Binding-site contacts:
Ligand atom CB contacts residue ASN175 of chain 1.D at 3.8 Å.
Ligand atom O1P contacts residue LYS51 of chain 1.D at 2.6 Å (salt-bridge).
Ligand atom C contacts residue VAL178 of chain 1.D at 3.8 Å (hydrophobic).
Ligand atom P contacts residue ARG58 of chain 1.D at 3.7 Å.
Ligand atom O2P contacts residue ARG129 of chain 1.D at 3.2 Å (salt-bridge).
Ligand atom O3P contacts residue ARG58 of chain 1.D at 2.8 Å (salt-bridge).
Ligand atom O contacts residue VAL178 of chain 1.D at 3.7 Å.
Ligand atom CB contacts residue VAL178 of chain 1.D at 3.9 Å (hydrophobic).
Ligand atom P contacts residue LYS51 of chain 1.D at 3.6 Å.
Ligand atom OE1 contacts residue LYS51 of chain 1.D at 4.0 Å.
Ligand atom P contacts residue TYR130 of chain 1.D at 3.8 Å.
Ligand atom CB contacts residue ASN226 of chain 1.D at 3.5 Å.
Ligand atom O2P contacts residue LYS51 of chain 1.D at 3.3 Å (salt-bridge).
Ligand atom O contacts residue LEU174 of chain 1.D at 4.0 Å.
Ligand atom CD2 contacts residue ASN226 of chain 1.D at 3.6 Å.
Ligand atom CD2 contacts residue ILE219 of chain 1.D at 4.0 Å (hydrophobic).
Ligand atom C contacts residue ASN175 of chain 1.D at 3.6 Å.
Ligand atom CB contacts residue LEU174 of chain 1.D at 4.0 Å (hydrophobic).
Ligand atom N contacts residue ASN175 of chain 1.D at 2.9 Å (h-bond).
Ligand atom CA contacts residue ASN175 of chain 1.D at 3.9 Å.
Ligand atom O1P contacts residue ARG58 of chain 1.D at 3.0 Å (salt-bridge).
Ligand atom O3P contacts residue TYR130 of chain 1.D at 3.2 Å.
Ligand atom O contacts residue LYS51 of chain 1.D at 3.7 Å.
Ligand atom CA contacts residue ASN175 of chain 1.D at 3.4 Å.
Ligand atom CA contacts residue ASN226 of chain 1.D at 4.0 Å.
Ligand atom CB contacts residue ARG129 of chain 1.D at 3.5 Å.
Ligand atom N contacts residue LEU174 of chain 1.D at 3.6 Å.
Ligand atom O1P contacts residue TYR130 of chain 1.D at 4.0 Å.
Ligand atom O2P contacts residue TYR130 of chain 1.D at 3.0 Å (h-bond).
Ligand atom C contacts residue LEU174 of chain 1.D at 4.1 Å (hydrophobic).
Ligand atom CG contacts residue ASN226 of chain 1.D at 4.0 Å.
Ligand atom CD1 contacts residue TRP230 of chain 1.D at 3.7 Å (hydrophobic).
Ligand atom O3P contacts residue ARG129 of chain 1.D at 2.9 Å (salt-bridge).
Ligand atom P contacts residue ARG129 of chain 1.D at 3.5 Å.
Ligand atom N contacts residue VAL178 of chain 1.D at 4.0 Å.
Ligand atom OG contacts residue ARG129 of chain 1.D at 3.8 Å.
Ligand atom CA contacts residue LEU174 of chain 1.D at 3.9 Å (hydrophobic).
Ligand atom O contacts residue ASN226 of chain 1.D at 3.2 Å (h-bond).
Ligand atom CB contacts residue ASN175 of chain 1.D at 3.4 Å.
Ligand atom CD1 contacts residue ILE219 of chain 1.D at 3.5 Å (hydrophobic).

This small molecule binds to this protein.
Small molecule (SMILES): CC(C)C[C@H](NC(=O)[C@H](C)NC(=O)[C@H](C)N)C(=O)N[C@@H](COP(=O)(O)O)C(=O)N[C@@H](CC(C)C)C(=O)N[C@@H](CCC(N)=O)C(=O)N[C@@H](C)C=O

Sequence of chain 1.D:
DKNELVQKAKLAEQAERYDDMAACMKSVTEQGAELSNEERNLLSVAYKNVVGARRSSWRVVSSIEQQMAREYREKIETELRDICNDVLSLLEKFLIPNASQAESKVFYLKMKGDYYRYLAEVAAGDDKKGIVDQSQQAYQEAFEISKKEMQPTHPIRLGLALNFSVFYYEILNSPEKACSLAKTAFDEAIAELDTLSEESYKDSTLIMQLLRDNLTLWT